Binding-site contacts:
Ligand atom O7 contacts residue ASN246 of chain 1.C at 3.8 Å.
Ligand atom O5 contacts residue ASN246 of chain 1.C at 2.4 Å (h-bond).
Ligand atom C3 contacts residue ASN246 of chain 1.C at 3.8 Å.
Ligand atom C4 contacts residue ASN246 of chain 1.C at 4.2 Å.
Ligand atom C1 contacts residue ASN246 of chain 1.C at 1.4 Å.
Ligand atom C5 contacts residue THR248 of chain 1.C at 3.4 Å.
Ligand atom C5 contacts residue ASN246 of chain 1.C at 3.6 Å.
Ligand atom C2 contacts residue ASN246 of chain 1.C at 2.5 Å.
Ligand atom C1 contacts residue THR248 of chain 1.C at 3.0 Å.
Ligand atom C6 contacts residue THR248 of chain 1.C at 4.1 Å.
Ligand atom C2 contacts residue THR248 of chain 1.C at 4.3 Å.
Ligand atom O6 contacts residue ASN249 of chain 1.C at 4.2 Å.
Ligand atom O5 contacts residue ASN249 of chain 1.C at 3.5 Å.
Ligand atom C6 contacts residue ASN249 of chain 1.C at 4.5 Å.
Ligand atom O5 contacts residue THR248 of chain 1.C at 3.1 Å (h-bond).
Ligand atom C7 contacts residue ASN246 of chain 1.C at 3.6 Å.
Ligand atom C1 contacts residue ASN249 of chain 1.C at 4.1 Å.
Ligand atom N2 contacts residue ASN246 of chain 1.C at 2.9 Å (h-bond).

The small molecule below binds the protein below.
Small molecule (SMILES): CC(=O)N[C@H]1[C@H](O[C@H]2[C@H](O)[C@@H](NC(C)=O)CO[C@@H]2CO)O[C@H](CO)[C@@H](O[C@@H]2O[C@H](CO)[C@@H](O)[C@H](O)[C@@H]2O)[C@@H]1O

Sequence of chain 1.C:
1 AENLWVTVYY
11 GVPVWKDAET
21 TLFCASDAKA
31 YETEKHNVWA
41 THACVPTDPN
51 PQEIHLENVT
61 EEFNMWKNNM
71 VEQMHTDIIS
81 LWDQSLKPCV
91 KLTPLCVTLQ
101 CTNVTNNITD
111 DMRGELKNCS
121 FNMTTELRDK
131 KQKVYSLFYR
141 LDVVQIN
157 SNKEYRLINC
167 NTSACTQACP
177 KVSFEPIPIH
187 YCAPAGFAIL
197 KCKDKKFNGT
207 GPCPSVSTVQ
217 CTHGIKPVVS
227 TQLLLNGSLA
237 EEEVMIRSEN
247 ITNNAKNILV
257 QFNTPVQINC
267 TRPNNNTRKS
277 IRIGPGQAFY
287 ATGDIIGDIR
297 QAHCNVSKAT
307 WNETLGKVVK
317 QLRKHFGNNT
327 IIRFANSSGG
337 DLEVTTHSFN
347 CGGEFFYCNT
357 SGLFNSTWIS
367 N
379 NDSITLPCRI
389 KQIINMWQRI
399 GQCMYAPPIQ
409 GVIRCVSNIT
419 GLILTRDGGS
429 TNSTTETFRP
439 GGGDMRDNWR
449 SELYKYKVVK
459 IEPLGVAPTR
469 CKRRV